Sequence of chain 1.B:
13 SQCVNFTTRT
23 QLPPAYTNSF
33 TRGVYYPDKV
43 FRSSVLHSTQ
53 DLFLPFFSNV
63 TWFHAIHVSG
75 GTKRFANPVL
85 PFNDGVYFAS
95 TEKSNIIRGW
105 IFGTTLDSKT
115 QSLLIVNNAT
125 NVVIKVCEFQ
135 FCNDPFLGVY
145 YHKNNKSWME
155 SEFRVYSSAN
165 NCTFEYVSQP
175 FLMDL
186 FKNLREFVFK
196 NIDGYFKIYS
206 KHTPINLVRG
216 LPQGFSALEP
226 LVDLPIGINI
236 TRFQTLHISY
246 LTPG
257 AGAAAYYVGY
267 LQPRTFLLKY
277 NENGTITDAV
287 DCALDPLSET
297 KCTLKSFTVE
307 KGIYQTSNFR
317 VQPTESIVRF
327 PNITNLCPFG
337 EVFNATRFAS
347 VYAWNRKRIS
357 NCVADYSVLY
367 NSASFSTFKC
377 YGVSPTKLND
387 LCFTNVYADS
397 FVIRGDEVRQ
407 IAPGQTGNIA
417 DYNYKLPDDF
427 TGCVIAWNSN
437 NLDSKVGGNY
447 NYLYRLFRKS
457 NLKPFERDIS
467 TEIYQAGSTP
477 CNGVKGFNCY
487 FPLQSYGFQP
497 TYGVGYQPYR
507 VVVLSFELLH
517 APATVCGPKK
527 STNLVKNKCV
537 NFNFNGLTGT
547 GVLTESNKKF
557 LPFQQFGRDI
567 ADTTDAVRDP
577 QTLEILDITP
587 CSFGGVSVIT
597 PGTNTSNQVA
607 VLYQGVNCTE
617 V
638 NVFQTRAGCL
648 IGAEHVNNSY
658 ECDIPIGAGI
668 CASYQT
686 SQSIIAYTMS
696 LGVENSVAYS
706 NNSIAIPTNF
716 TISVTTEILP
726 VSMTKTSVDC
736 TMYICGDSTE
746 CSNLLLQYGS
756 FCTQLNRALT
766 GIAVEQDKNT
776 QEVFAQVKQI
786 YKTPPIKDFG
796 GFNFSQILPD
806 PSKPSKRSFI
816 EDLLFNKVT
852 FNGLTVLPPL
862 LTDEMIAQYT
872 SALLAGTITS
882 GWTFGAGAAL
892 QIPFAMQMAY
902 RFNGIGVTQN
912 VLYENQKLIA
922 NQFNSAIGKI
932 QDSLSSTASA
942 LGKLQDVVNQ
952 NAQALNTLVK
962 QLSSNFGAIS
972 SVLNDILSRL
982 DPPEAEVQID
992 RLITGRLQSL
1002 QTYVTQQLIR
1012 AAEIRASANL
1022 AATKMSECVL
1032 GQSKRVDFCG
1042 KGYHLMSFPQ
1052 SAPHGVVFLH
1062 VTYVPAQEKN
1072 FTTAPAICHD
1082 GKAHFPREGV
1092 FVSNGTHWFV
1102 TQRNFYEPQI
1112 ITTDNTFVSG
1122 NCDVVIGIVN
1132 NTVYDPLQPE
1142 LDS

The small molecule below binds the protein below.
Small molecule (SMILES): CC(=O)N[C@H]1[C@H](O[C@H]2[C@H](O)[C@@H](NC(C)=O)CO[C@@H]2CO)O[C@H](CO)[C@@H](O)[C@@H]1O

Binding-site contacts:
Ligand atom O6 contacts residue GLN923 of chain 1.B at 3.3 Å (h-bond).
Ligand atom C4 contacts residue ASN714 of chain 1.B at 4.2 Å.
Ligand atom O6 contacts residue LEU919 of chain 1.B at 4.4 Å.
Ligand atom C1 contacts residue ASN714 of chain 1.B at 1.4 Å.
Ligand atom C2 contacts residue ASN714 of chain 1.B at 2.5 Å.
Ligand atom O5 contacts residue ASN714 of chain 1.B at 2.4 Å (h-bond).
Ligand atom C5 contacts residue ASN714 of chain 1.B at 3.7 Å.
Ligand atom O7 contacts residue ASN714 of chain 1.B at 3.0 Å (h-bond).
Ligand atom C7 contacts residue ASN714 of chain 1.B at 3.1 Å.
Ligand atom C7 contacts residue LEU919 of chain 1.B at 3.8 Å (hydrophobic).
Ligand atom O5 contacts residue GLN1068 of chain 1.B at 3.8 Å.
Ligand atom O4 contacts residue LEU919 of chain 1.B at 4.2 Å.
Ligand atom C7 contacts residue GLN1068 of chain 1.B at 4.4 Å.
Ligand atom N2 contacts residue ASN714 of chain 1.B at 2.9 Å (h-bond).
Ligand atom O7 contacts residue GLN1068 of chain 1.B at 3.2 Å (h-bond).
Ligand atom C5 contacts residue LEU919 of chain 1.B at 4.1 Å (hydrophobic).
Ligand atom O7 contacts residue LEU919 of chain 1.B at 3.3 Å.
Ligand atom C8 contacts residue ASN714 of chain 1.B at 4.3 Å.
Ligand atom C8 contacts residue THR713 of chain 1.B at 4.4 Å.
Ligand atom C8 contacts residue LEU919 of chain 1.B at 3.8 Å (hydrophobic).
Ligand atom C1 contacts residue GLN1068 of chain 1.B at 4.1 Å.
Ligand atom C3 contacts residue ASN714 of chain 1.B at 3.8 Å.